A protein and the small-molecule ligand that binds it are described below.
Small molecule (SMILES): CC1=CC(=O)NS(=O)(=O)O1

Binding-site contacts:
Ligand atom NAF contacts residue ZN1 of chain 1.H at 4.1 Å.
Ligand atom CAC contacts residue GOL1 of chain 1.I at 4.3 Å.
Ligand atom OAI contacts residue THR196 of chain 1.A at 2.6 Å (h-bond).
Ligand atom OAG contacts residue TRP205 of chain 1.A at 4.0 Å.
Ligand atom NAF contacts residue LEU194 of chain 1.A at 3.6 Å.
Ligand atom OAG contacts residue HIS91 of chain 1.A at 3.4 Å.
Ligand atom CAJ contacts residue AUD1 of chain 1.G at 3.3 Å.
Ligand atom OAB contacts residue HIS91 of chain 1.A at 3.4 Å.
Ligand atom CAC contacts residue LEU194 of chain 1.A at 4.3 Å (hydrophobic).
Ligand atom CAD contacts residue AUD1 of chain 1.G at 2.9 Å.
Ligand atom SAA contacts residue VAL139 of chain 1.A at 4.2 Å.
Ligand atom SAA contacts residue LEU194 of chain 1.A at 4.2 Å.
Ligand atom OAG contacts residue ZN1 of chain 1.H at 3.3 Å.
Ligand atom CAE contacts residue THR196 of chain 1.A at 3.5 Å.
Ligand atom SAA contacts residue ZN1 of chain 1.H at 4.3 Å.
Ligand atom OAH contacts residue LEU137 of chain 1.A at 3.9 Å.
Ligand atom OAH contacts residue VAL203 of chain 1.A at 4.1 Å.
Ligand atom SAA contacts residue HIS91 of chain 1.A at 4.0 Å.
Ligand atom OAB contacts residue VAL118 of chain 1.A at 3.2 Å.
Ligand atom CAE contacts residue THR195 of chain 1.A at 3.7 Å.
Ligand atom CAJ contacts residue GLN89 of chain 1.A at 3.5 Å.
Ligand atom CAE contacts residue AUD1 of chain 1.G at 4.2 Å.
Ligand atom NAF contacts residue THR195 of chain 1.A at 3.4 Å (h-bond).
Ligand atom CAJ contacts residue GOL1 of chain 1.I at 3.6 Å.
Ligand atom OAG contacts residue VAL118 of chain 1.A at 3.9 Å.
Ligand atom CAJ contacts residue VAL118 of chain 1.A at 4.3 Å (hydrophobic).
Ligand atom CAD contacts residue LEU194 of chain 1.A at 4.0 Å (hydrophobic).
Ligand atom OAI contacts residue THR195 of chain 1.A at 3.2 Å (h-bond).
Ligand atom CAD contacts residue THR196 of chain 1.A at 3.9 Å.
Ligand atom CAJ contacts residue PHE127 of chain 1.A at 3.8 Å (hydrophobic).
Ligand atom CAE contacts residue LEU194 of chain 1.A at 3.6 Å (hydrophobic).
Ligand atom OAI contacts residue LEU194 of chain 1.A at 3.3 Å.
Ligand atom OAH contacts residue LEU194 of chain 1.A at 3.3 Å.
Ligand atom SAA contacts residue VAL118 of chain 1.A at 4.1 Å.
Ligand atom CAC contacts residue AUD1 of chain 1.G at 3.5 Å.
Ligand atom OAG contacts residue HIS116 of chain 1.A at 3.6 Å (h-bond).
Ligand atom CAC contacts residue HIS91 of chain 1.A at 4.2 Å.
Ligand atom CAD contacts residue GOL1 of chain 1.I at 4.0 Å.
Ligand atom OAG contacts residue VAL139 of chain 1.A at 3.8 Å.
Ligand atom OAH contacts residue VAL139 of chain 1.A at 3.4 Å.

Sequence of chain 1.A:
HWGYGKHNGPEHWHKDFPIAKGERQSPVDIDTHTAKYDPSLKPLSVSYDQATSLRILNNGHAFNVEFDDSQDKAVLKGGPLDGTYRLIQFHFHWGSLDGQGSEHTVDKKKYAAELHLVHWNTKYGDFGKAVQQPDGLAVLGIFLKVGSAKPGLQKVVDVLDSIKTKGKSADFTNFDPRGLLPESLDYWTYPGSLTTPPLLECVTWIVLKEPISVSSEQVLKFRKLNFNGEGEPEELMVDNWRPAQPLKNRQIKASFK